The protein below binds the small molecule below.
Small molecule (SMILES): CC(=O)N[C@@H]1[C@@H](O)[C@H](O)[C@@H](CO)O[C@H]1O

Binding-site contacts:
Ligand atom C7 contacts residue ASN142 of chain 3.A at 3.8 Å.
Ligand atom C5 contacts residue ASN142 of chain 3.A at 3.7 Å.
Ligand atom C8 contacts residue ASN142 of chain 3.A at 4.2 Å.
Ligand atom C4 contacts residue ASN142 of chain 3.A at 4.1 Å.
Ligand atom O7 contacts residue ASN141 of chain 3.A at 4.0 Å.
Ligand atom C8 contacts residue ASN141 of chain 3.A at 3.5 Å.
Ligand atom C3 contacts residue ASN142 of chain 3.A at 3.7 Å.
Ligand atom O7 contacts residue ASN142 of chain 3.A at 4.2 Å.
Ligand atom N2 contacts residue ASN142 of chain 3.A at 2.8 Å (h-bond).
Ligand atom C1 contacts residue ASN142 of chain 3.A at 1.4 Å.
Ligand atom C7 contacts residue ASN141 of chain 3.A at 4.0 Å.
Ligand atom C2 contacts residue ASN142 of chain 3.A at 2.4 Å.
Ligand atom O5 contacts residue ASN142 of chain 3.A at 2.4 Å (h-bond).

Sequence of chain 3.A:
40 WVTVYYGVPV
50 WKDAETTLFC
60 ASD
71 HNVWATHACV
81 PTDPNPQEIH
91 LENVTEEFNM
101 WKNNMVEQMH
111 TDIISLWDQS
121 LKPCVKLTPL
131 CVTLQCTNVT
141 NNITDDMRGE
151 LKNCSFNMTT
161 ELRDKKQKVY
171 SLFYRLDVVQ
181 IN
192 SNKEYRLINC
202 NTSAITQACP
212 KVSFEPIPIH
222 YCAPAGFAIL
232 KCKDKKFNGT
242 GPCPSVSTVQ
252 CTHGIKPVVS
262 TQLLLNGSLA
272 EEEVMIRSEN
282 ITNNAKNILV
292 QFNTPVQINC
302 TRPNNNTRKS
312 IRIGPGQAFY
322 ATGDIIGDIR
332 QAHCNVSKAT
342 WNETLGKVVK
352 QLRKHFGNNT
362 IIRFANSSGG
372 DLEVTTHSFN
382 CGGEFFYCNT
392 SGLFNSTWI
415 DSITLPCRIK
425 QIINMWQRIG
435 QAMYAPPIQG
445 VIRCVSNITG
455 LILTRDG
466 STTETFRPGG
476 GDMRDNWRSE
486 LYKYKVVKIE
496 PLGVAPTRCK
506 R